Binding-site contacts:
Ligand atom C12 contacts residue THR114 of chain 1.A at 3.8 Å.
Ligand atom C7 contacts residue ASN246 of chain 1.A at 3.9 Å.
Ligand atom C4 contacts residue TYR314 of chain 1.A at 3.3 Å (hydrophobic).
Ligand atom C7 contacts residue TYR314 of chain 1.A at 3.8 Å (hydrophobic).
Ligand atom C7 contacts residue GLY210 of chain 1.A at 3.4 Å.
Ligand atom C8 contacts residue THR114 of chain 1.A at 4.0 Å.
Ligand atom C10 contacts residue LEU175 of chain 1.A at 3.7 Å (hydrophobic).
Ligand atom C1 contacts residue PPV1 of chain 1.C at 3.7 Å.
Ligand atom C12 contacts residue TYR215 of chain 1.A at 3.7 Å (hydrophobic).
Ligand atom C3 contacts residue ILE242 of chain 1.A at 3.5 Å (hydrophobic).
Ligand atom C8 contacts residue PPV1 of chain 1.C at 4.1 Å.
Ligand atom C4 contacts residue TYR324 of chain 1.A at 3.9 Å (hydrophobic).
Ligand atom C5 contacts residue TYR324 of chain 1.A at 3.2 Å (hydrophobic).
Ligand atom C13 contacts residue THR114 of chain 1.A at 3.5 Å.
Ligand atom C5 contacts residue TYR314 of chain 1.A at 3.7 Å (hydrophobic).
Ligand atom C11 contacts residue VAL211 of chain 1.A at 4.0 Å (hydrophobic).
Ligand atom C3 contacts residue TYR314 of chain 1.A at 3.8 Å (hydrophobic).
Ligand atom C5 contacts residue MET317 of chain 1.A at 3.6 Å (hydrophobic).
Ligand atom C9 contacts residue ASP117 of chain 1.A at 3.8 Å.
Ligand atom C12 contacts residue ALA113 of chain 1.A at 3.5 Å (hydrophobic).
Ligand atom C13 contacts residue TYR215 of chain 1.A at 3.6 Å (hydrophobic).
Ligand atom C3 contacts residue TYR90 of chain 1.A at 4.1 Å (hydrophobic).
Ligand atom C11 contacts residue ALA113 of chain 1.A at 3.6 Å (hydrophobic).
Ligand atom C5 contacts residue ASN246 of chain 1.A at 3.9 Å.
Ligand atom C2 contacts residue TYR215 of chain 1.A at 3.7 Å (hydrophobic).
Ligand atom C12 contacts residue VAL211 of chain 1.A at 3.9 Å (hydrophobic).
Ligand atom N contacts residue PPV1 of chain 1.C at 4.2 Å.
Ligand atom C6 contacts residue PPV1 of chain 1.C at 3.4 Å.
Ligand atom C7 contacts residue ILE242 of chain 1.A at 4.1 Å (hydrophobic).
Ligand atom C6 contacts residue GLY210 of chain 1.A at 3.3 Å.
Ligand atom C10 contacts residue ASP117 of chain 1.A at 3.5 Å.
Ligand atom C3 contacts residue TYR215 of chain 1.A at 3.6 Å (hydrophobic).
Ligand atom C11 contacts residue THR114 of chain 1.A at 4.0 Å.
Ligand atom C7 contacts residue PPV1 of chain 1.C at 3.6 Å.
Ligand atom C11 contacts residue ASP117 of chain 1.A at 4.0 Å.
Ligand atom C4 contacts residue ASN246 of chain 1.A at 3.5 Å.
Ligand atom C9 contacts residue PPV1 of chain 1.C at 3.5 Å.
Ligand atom C11 contacts residue LEU175 of chain 1.A at 3.6 Å (hydrophobic).
Ligand atom C7 contacts residue ARG206 of chain 1.A at 3.7 Å.
Ligand atom C5 contacts residue HIS318 of chain 1.A at 3.8 Å.

This small molecule binds to this protein.
Small molecule (SMILES): CC[N+](CC)(CC)Cc1ccccc1

Sequence of chain 1.A:
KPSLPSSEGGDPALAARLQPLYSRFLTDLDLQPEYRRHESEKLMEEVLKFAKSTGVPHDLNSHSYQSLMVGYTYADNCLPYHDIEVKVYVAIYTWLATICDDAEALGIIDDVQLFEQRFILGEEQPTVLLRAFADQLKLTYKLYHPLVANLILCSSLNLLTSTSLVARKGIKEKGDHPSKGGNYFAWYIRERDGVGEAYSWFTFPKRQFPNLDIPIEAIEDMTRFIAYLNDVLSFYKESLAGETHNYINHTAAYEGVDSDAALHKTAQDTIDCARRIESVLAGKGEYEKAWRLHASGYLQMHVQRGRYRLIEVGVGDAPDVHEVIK